Sequence of chain 2.A:
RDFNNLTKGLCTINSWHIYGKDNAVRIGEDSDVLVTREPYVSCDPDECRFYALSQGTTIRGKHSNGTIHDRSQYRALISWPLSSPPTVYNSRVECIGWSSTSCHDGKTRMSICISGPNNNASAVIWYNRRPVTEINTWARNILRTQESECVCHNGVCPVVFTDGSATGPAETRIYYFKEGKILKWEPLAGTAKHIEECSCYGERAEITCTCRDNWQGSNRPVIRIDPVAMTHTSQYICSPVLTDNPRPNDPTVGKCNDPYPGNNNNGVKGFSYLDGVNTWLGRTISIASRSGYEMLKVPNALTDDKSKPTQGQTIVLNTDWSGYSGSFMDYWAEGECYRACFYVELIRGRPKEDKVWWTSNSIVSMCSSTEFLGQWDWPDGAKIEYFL

The protein below binds the small molecule below.
Small molecule (SMILES): CC(=O)N[C@@H]1C[C@@H](F)C(C(=O)O)=[O+][C@H]1[C@H](O)[C@H](O)CO

Binding-site contacts:
Ligand atom O10 contacts residue 9VP1 of chain 2.H at 0.5 Å (h-bond).
Ligand atom O9 contacts residue GLU196 of chain 2.A at 2.4 Å (salt-bridge).
Ligand atom O10 contacts residue ARG71 of chain 2.A at 2.8 Å (salt-bridge).
Ligand atom O9 contacts residue ARG144 of chain 2.A at 3.3 Å (salt-bridge).
Ligand atom C3 contacts residue TYR324 of chain 2.A at 3.1 Å (hydrophobic).
Ligand atom C2 contacts residue TYR324 of chain 2.A at 2.6 Å (hydrophobic).
Ligand atom C4 contacts residue 9VP1 of chain 2.H at 0.4 Å.
Ligand atom O7 contacts residue 9VP1 of chain 2.H at 0.7 Å (h-bond).
Ligand atom O6 contacts residue 9VP1 of chain 2.H at 0.5 Å (h-bond).
Ligand atom O1A contacts residue 9VP1 of chain 2.H at 0.4 Å (h-bond).
Ligand atom C10 contacts residue 9VP1 of chain 2.H at 0.4 Å.
Ligand atom C5 contacts residue 9VP1 of chain 2.H at 0.3 Å.
Ligand atom C2 contacts residue 9VP1 of chain 2.H at 1.3 Å.
Ligand atom C1 contacts residue 9VP1 of chain 2.H at 0.7 Å.
Ligand atom C11 contacts residue 9VP1 of chain 2.H at 0.5 Å.
Ligand atom O1A contacts residue ARG212 of chain 2.A at 3.3 Å (salt-bridge).
Ligand atom C3 contacts residue GLU38 of chain 2.A at 3.4 Å.
Ligand atom O6 contacts residue TYR324 of chain 2.A at 3.0 Å (h-bond).
Ligand atom O8 contacts residue GLU196 of chain 2.A at 2.7 Å (salt-bridge).
Ligand atom C6 contacts residue TYR324 of chain 2.A at 3.4 Å (hydrophobic).
Ligand atom C1 contacts residue TYR324 of chain 2.A at 2.9 Å (hydrophobic).
Ligand atom O1A contacts residue ARG290 of chain 2.A at 2.7 Å (salt-bridge).
Ligand atom O9 contacts residue 9VP1 of chain 2.H at 0.5 Å (h-bond).
Ligand atom C9 contacts residue GLU196 of chain 2.A at 3.2 Å.
Ligand atom O1B contacts residue 9VP1 of chain 2.H at 0.6 Å (h-bond).
Ligand atom C3 contacts residue 9VP1 of chain 2.H at 0.8 Å.
Ligand atom C6 contacts residue 9VP1 of chain 2.H at 0.2 Å.
Ligand atom C9 contacts residue 9VP1 of chain 2.H at 0.7 Å.
Ligand atom C7 contacts residue 9VP1 of chain 2.H at 0.4 Å.
Ligand atom N5 contacts residue 9VP1 of chain 2.H at 0.2 Å (h-bond).
Ligand atom O1B contacts residue ARG290 of chain 2.A at 2.8 Å (salt-bridge).
Ligand atom F1 contacts residue ARG37 of chain 2.A at 3.4 Å.
Ligand atom O8 contacts residue ARG212 of chain 2.A at 3.3 Å (salt-bridge).
Ligand atom O8 contacts residue GLU197 of chain 2.A at 3.4 Å (salt-bridge).
Ligand atom F1 contacts residue ASP70 of chain 2.A at 2.5 Å.
Ligand atom O1B contacts residue ARG37 of chain 2.A at 2.8 Å (salt-bridge).
Ligand atom O8 contacts residue 9VP1 of chain 2.H at 0.3 Å (h-bond).
Ligand atom F1 contacts residue 9VP1 of chain 2.H at 1.2 Å.
Ligand atom O1A contacts residue TYR324 of chain 2.A at 3.4 Å (h-bond).
Ligand atom C8 contacts residue 9VP1 of chain 2.H at 0.3 Å.